Sequence of chain 3.A:
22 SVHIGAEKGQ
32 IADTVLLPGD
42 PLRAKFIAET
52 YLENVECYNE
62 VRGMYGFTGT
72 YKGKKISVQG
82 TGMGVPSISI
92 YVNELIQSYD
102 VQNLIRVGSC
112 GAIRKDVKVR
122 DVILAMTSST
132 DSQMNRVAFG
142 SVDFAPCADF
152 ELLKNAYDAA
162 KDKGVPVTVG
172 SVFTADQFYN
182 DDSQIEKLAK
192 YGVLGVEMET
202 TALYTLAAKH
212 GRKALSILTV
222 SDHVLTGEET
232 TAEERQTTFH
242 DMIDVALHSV

A small-molecule ligand and the protein it binds are described below.
Small molecule (SMILES): Nc1nc(=O)c2ncn([C@H]3C[C@H](O)[C@@H](CO)O3)c2[nH]1

Sequence of chain 6.A:
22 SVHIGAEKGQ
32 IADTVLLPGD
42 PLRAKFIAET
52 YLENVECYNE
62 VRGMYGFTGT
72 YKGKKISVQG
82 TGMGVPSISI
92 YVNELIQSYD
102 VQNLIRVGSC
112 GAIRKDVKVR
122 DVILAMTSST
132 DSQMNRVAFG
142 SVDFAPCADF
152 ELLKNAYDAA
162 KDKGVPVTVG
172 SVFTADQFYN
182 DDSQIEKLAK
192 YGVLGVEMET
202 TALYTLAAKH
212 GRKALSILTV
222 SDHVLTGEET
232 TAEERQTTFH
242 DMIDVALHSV

Binding-site contacts:
Ligand atom C5' contacts residue PHE179 of chain 3.A at 3.6 Å (hydrophobic).
Ligand atom N1 contacts residue PHE179 of chain 3.A at 3.9 Å.
Ligand atom O6 contacts residue GLY112 of chain 3.A at 3.1 Å.
Ligand atom N3 contacts residue GLU198 of chain 3.A at 3.8 Å.
Ligand atom C2' contacts residue MET199 of chain 3.A at 3.4 Å (hydrophobic).
Ligand atom O5' contacts residue HIS24 of chain 6.A at 3.0 Å (h-bond).
Ligand atom O5' contacts residue ARG63 of chain 6.A at 3.9 Å.
Ligand atom C3' contacts residue GLU200 of chain 3.A at 3.5 Å.
Ligand atom N2 contacts residue VAL197 of chain 3.A at 3.5 Å.
Ligand atom C2 contacts residue PHE179 of chain 3.A at 3.7 Å (hydrophobic).
Ligand atom O3' contacts residue GLU200 of chain 3.A at 2.6 Å (salt-bridge).
Ligand atom N3 contacts residue PHE179 of chain 3.A at 3.8 Å.
Ligand atom N2 contacts residue PHE179 of chain 3.A at 3.8 Å.
Ligand atom C5 contacts residue VAL197 of chain 3.A at 3.7 Å (hydrophobic).
Ligand atom C5' contacts residue MET199 of chain 3.A at 4.0 Å (hydrophobic).
Ligand atom N7 contacts residue GLY112 of chain 3.A at 3.4 Å (h-bond).
Ligand atom O6 contacts residue SER222 of chain 3.A at 4.0 Å.
Ligand atom O5' contacts residue PHE179 of chain 3.A at 3.2 Å.
Ligand atom N7 contacts residue SER222 of chain 3.A at 2.7 Å (h-bond).
Ligand atom N1 contacts residue VAL197 of chain 3.A at 3.7 Å.
Ligand atom C3' contacts residue MET199 of chain 3.A at 3.6 Å (hydrophobic).
Ligand atom C2' contacts residue GLU198 of chain 3.A at 3.6 Å.
Ligand atom N9 contacts residue SER110 of chain 3.A at 3.6 Å.
Ligand atom C2' contacts residue GLU200 of chain 3.A at 3.4 Å.
Ligand atom N7 contacts residue CYS111 of chain 3.A at 3.6 Å.
Ligand atom C5 contacts residue GLY112 of chain 3.A at 3.5 Å.
Ligand atom C6 contacts residue GLY112 of chain 3.A at 3.6 Å.
Ligand atom C8 contacts residue CYS111 of chain 3.A at 3.7 Å (hydrophobic).
Ligand atom O6 contacts residue VAL225 of chain 3.A at 3.4 Å.
Ligand atom C8 contacts residue SER110 of chain 3.A at 3.3 Å.
Ligand atom C2 contacts residue VAL197 of chain 3.A at 3.8 Å (hydrophobic).
Ligand atom N7 contacts residue SER110 of chain 3.A at 4.0 Å.
Ligand atom C5 contacts residue SER222 of chain 3.A at 3.8 Å.
Ligand atom C4 contacts residue VAL197 of chain 3.A at 3.6 Å (hydrophobic).
Ligand atom C8 contacts residue SER222 of chain 3.A at 3.5 Å.
Ligand atom C5' contacts residue HIS24 of chain 6.A at 3.8 Å.
Ligand atom C5' contacts residue MET84 of chain 3.A at 4.0 Å (hydrophobic).
Ligand atom C1' contacts residue SER110 of chain 3.A at 3.5 Å.
Ligand atom N3 contacts residue VAL197 of chain 3.A at 3.6 Å.
Ligand atom C6 contacts residue VAL197 of chain 3.A at 3.8 Å (hydrophobic).